A small-molecule ligand and the protein it binds are described below.
Small molecule (SMILES): CC(=O)N[C@H]1[C@H](O[C@H]2[C@H](O)[C@@H](NC(C)=O)CO[C@@H]2CO)O[C@H](CO)[C@@H](O)[C@@H]1O

Sequence of chain 4.A:
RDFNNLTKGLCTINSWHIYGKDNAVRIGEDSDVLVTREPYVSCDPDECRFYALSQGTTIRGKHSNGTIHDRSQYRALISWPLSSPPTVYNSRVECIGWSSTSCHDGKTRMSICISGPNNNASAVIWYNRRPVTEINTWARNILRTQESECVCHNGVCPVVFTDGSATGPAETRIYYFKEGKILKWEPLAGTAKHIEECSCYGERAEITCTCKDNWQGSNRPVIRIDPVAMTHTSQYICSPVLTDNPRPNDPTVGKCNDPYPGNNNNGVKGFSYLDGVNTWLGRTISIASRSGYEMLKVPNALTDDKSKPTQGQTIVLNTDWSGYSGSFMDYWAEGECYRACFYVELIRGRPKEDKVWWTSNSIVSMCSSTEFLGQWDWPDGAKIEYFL

Binding-site contacts:
Ligand atom C1 contacts residue ASN154 of chain 4.A at 3.9 Å.
Ligand atom C7 contacts residue ASN5 of chain 4.A at 3.7 Å.
Ligand atom C8 contacts residue ASN154 of chain 4.A at 4.1 Å.
Ligand atom O3 contacts residue ASP2 of chain 4.A at 2.8 Å (salt-bridge).
Ligand atom C4 contacts residue ASN5 of chain 4.A at 4.2 Å.
Ligand atom O5 contacts residue ASN154 of chain 4.A at 3.7 Å.
Ligand atom C2 contacts residue PHE3 of chain 4.A at 3.8 Å (hydrophobic).
Ligand atom C4 contacts residue ASN154 of chain 4.A at 4.5 Å.
Ligand atom C3 contacts residue ASN5 of chain 4.A at 3.8 Å.
Ligand atom N2 contacts residue ASN5 of chain 4.A at 2.9 Å (h-bond).
Ligand atom C8 contacts residue ASP2 of chain 4.A at 3.7 Å.
Ligand atom C8 contacts residue PHE3 of chain 4.A at 3.4 Å (hydrophobic).
Ligand atom C5 contacts residue ASN5 of chain 4.A at 3.7 Å.
Ligand atom C6 contacts residue ASN154 of chain 4.A at 4.4 Å.
Ligand atom C3 contacts residue ASP2 of chain 4.A at 3.9 Å.
Ligand atom C3 contacts residue PHE3 of chain 4.A at 4.3 Å (hydrophobic).
Ligand atom C7 contacts residue PHE3 of chain 4.A at 3.5 Å (hydrophobic).
Ligand atom O5 contacts residue ASP2 of chain 4.A at 3.8 Å.
Ligand atom C1 contacts residue PHE3 of chain 4.A at 3.7 Å (hydrophobic).
Ligand atom C7 contacts residue ASP2 of chain 4.A at 3.9 Å.
Ligand atom N2 contacts residue ASP2 of chain 4.A at 3.8 Å.
Ligand atom O5 contacts residue ASN5 of chain 4.A at 2.3 Å (h-bond).
Ligand atom C1 contacts residue ASN5 of chain 4.A at 1.5 Å.
Ligand atom C2 contacts residue ASN5 of chain 4.A at 2.5 Å.
Ligand atom O6 contacts residue ASP2 of chain 4.A at 2.7 Å (salt-bridge).
Ligand atom C6 contacts residue ASP2 of chain 4.A at 3.5 Å.
Ligand atom C5 contacts residue ASN154 of chain 4.A at 3.5 Å.
Ligand atom C5 contacts residue ASP2 of chain 4.A at 4.4 Å.
Ligand atom O7 contacts residue ASN5 of chain 4.A at 4.2 Å.
Ligand atom O6 contacts residue ASN154 of chain 4.A at 3.4 Å (h-bond).
Ligand atom N2 contacts residue PHE3 of chain 4.A at 2.8 Å (h-bond).